Sequence of chain 1.B:
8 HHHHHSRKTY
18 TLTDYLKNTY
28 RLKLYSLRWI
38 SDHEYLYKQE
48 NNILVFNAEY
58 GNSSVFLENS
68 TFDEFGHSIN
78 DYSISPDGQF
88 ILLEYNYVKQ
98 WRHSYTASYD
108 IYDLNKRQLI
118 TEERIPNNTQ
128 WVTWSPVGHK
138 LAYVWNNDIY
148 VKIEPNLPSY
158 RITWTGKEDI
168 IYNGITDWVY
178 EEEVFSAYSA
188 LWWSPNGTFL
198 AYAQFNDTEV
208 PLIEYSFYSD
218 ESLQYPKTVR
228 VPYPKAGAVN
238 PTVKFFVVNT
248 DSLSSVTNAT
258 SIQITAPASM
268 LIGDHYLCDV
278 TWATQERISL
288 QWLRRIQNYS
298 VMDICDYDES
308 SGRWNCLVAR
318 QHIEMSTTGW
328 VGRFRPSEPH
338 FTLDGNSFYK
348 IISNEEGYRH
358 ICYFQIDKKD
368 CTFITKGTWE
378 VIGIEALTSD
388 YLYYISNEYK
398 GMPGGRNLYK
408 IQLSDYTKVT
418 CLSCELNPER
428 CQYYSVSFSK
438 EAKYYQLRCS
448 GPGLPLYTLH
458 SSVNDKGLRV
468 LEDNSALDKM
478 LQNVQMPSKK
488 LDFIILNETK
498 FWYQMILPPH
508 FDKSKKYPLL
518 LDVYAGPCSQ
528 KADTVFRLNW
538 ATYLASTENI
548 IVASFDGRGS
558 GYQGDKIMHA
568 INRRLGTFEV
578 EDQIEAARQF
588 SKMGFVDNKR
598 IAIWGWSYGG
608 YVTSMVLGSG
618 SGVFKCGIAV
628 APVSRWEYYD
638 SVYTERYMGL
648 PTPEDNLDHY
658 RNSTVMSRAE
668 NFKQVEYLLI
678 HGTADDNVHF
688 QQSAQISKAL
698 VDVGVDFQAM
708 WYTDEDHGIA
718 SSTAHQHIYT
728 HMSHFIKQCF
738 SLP

Binding-site contacts:
Ligand atom C2 contacts residue ASN124 of chain 1.B at 2.3 Å.
Ligand atom C3 contacts residue ASN124 of chain 1.B at 3.7 Å.
Ligand atom C7 contacts residue ASN124 of chain 1.B at 3.1 Å.
Ligand atom C4 contacts residue ASN124 of chain 1.B at 4.1 Å.
Ligand atom O7 contacts residue PRO123 of chain 1.B at 4.4 Å.
Ligand atom O7 contacts residue ASN124 of chain 1.B at 3.0 Å (h-bond).
Ligand atom C5 contacts residue ASN124 of chain 1.B at 3.7 Å.
Ligand atom C8 contacts residue ARG121 of chain 1.B at 3.9 Å.
Ligand atom O5 contacts residue ASN124 of chain 1.B at 2.4 Å (h-bond).
Ligand atom N2 contacts residue ASN124 of chain 1.B at 2.8 Å (h-bond).
Ligand atom C1 contacts residue ASN124 of chain 1.B at 1.5 Å.
Ligand atom C8 contacts residue ASN124 of chain 1.B at 4.3 Å.
Ligand atom C8 contacts residue ILE122 of chain 1.B at 3.6 Å (hydrophobic).
Ligand atom C8 contacts residue PRO123 of chain 1.B at 4.2 Å (hydrophobic).

This protein binds this small molecule.
Small molecule (SMILES): CC(=O)N[C@@H]1[C@@H](O)[C@H](O)[C@@H](CO)O[C@H]1O